Sequence of chain 1.A:
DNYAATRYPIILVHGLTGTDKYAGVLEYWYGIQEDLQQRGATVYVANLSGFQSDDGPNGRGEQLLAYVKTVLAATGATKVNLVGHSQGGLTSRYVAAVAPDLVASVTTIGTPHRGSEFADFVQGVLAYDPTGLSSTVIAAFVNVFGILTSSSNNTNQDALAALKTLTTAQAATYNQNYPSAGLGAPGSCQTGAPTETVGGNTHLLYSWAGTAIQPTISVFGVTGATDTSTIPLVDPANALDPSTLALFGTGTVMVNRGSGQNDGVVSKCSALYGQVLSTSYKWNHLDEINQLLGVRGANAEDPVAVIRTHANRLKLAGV

A protein and the small-molecule ligand that binds it are described below.
Small molecule (SMILES): CCCCP(=O)(O)O

Binding-site contacts:
Ligand atom C3 contacts residue SER117 of chain 1.A at 3.6 Å.
Ligand atom C4 contacts residue VAL266 of chain 1.A at 4.1 Å (hydrophobic).
Ligand atom C3 contacts residue SER87 of chain 1.A at 4.5 Å.
Ligand atom O2P contacts residue LEU17 of chain 1.A at 2.6 Å (h-bond).
Ligand atom C3 contacts residue PRO113 of chain 1.A at 4.3 Å (hydrophobic).
Ligand atom C3 contacts residue VAL266 of chain 1.A at 3.7 Å (hydrophobic).
Ligand atom C2 contacts residue PRO113 of chain 1.A at 4.1 Å (hydrophobic).
Ligand atom O2P contacts residue GLN88 of chain 1.A at 2.8 Å (h-bond).
Ligand atom C1 contacts residue HIS286 of chain 1.A at 4.3 Å.
Ligand atom O2P contacts residue GLY16 of chain 1.A at 3.3 Å.
Ligand atom C2 contacts residue HIS286 of chain 1.A at 3.8 Å.
Ligand atom C1 contacts residue GLN88 of chain 1.A at 4.5 Å.
Ligand atom C3 contacts residue VAL267 of chain 1.A at 4.0 Å (hydrophobic).
Ligand atom C4 contacts residue LEU17 of chain 1.A at 4.5 Å (hydrophobic).
Ligand atom P contacts residue GLN88 of chain 1.A at 3.5 Å.
Ligand atom C2 contacts residue VAL267 of chain 1.A at 3.7 Å (hydrophobic).
Ligand atom O2P contacts residue SER87 of chain 1.A at 2.6 Å (h-bond).
Ligand atom C2 contacts residue SER87 of chain 1.A at 2.9 Å.
Ligand atom C1 contacts residue PRO113 of chain 1.A at 4.3 Å (hydrophobic).
Ligand atom C1 contacts residue LEU17 of chain 1.A at 4.1 Å (hydrophobic).
Ligand atom C1 contacts residue LEU167 of chain 1.A at 3.8 Å (hydrophobic).
Ligand atom O2P contacts residue HIS86 of chain 1.A at 4.5 Å.
Ligand atom C1 contacts residue SER87 of chain 1.A at 2.8 Å.
Ligand atom C4 contacts residue LEU167 of chain 1.A at 4.2 Å (hydrophobic).
Ligand atom P contacts residue HIS286 of chain 1.A at 3.4 Å.
Ligand atom P contacts residue LEU17 of chain 1.A at 3.9 Å.
Ligand atom C4 contacts residue SER117 of chain 1.A at 3.7 Å.
Ligand atom C2 contacts residue VAL266 of chain 1.A at 3.9 Å (hydrophobic).
Ligand atom O1P contacts residue LEU17 of chain 1.A at 4.0 Å.
Ligand atom O1P contacts residue SER87 of chain 1.A at 2.6 Å (h-bond).
Ligand atom P contacts residue SER87 of chain 1.A at 1.6 Å.
Ligand atom O1P contacts residue HIS286 of chain 1.A at 2.6 Å (h-bond).